Binding-site contacts:
Ligand atom C8 contacts residue LEU137 of chain 1.A at 3.7 Å (hydrophobic).
Ligand atom N2 contacts residue GLN111 of chain 1.A at 3.8 Å.
Ligand atom O7 contacts residue ASN138 of chain 1.A at 3.5 Å (h-bond).
Ligand atom O3 contacts residue GLN111 of chain 1.A at 3.7 Å.
Ligand atom C4 contacts residue ASN138 of chain 1.A at 4.2 Å.
Ligand atom N2 contacts residue ASN138 of chain 1.A at 3.3 Å (h-bond).
Ligand atom O5 contacts residue ASN138 of chain 1.A at 2.4 Å (h-bond).
Ligand atom C5 contacts residue ASN138 of chain 1.A at 3.4 Å.
Ligand atom C1 contacts residue ASN138 of chain 1.A at 1.4 Å.
Ligand atom C7 contacts residue GLN111 of chain 1.A at 3.2 Å.
Ligand atom C8 contacts residue PHE136 of chain 1.A at 4.1 Å (hydrophobic).
Ligand atom O7 contacts residue PHE136 of chain 1.A at 3.0 Å (h-bond).
Ligand atom C7 contacts residue LEU137 of chain 1.A at 4.4 Å (hydrophobic).
Ligand atom O7 contacts residue GLN111 of chain 1.A at 2.9 Å (h-bond).
Ligand atom C2 contacts residue GLN111 of chain 1.A at 4.4 Å.
Ligand atom C7 contacts residue PHE136 of chain 1.A at 3.8 Å (hydrophobic).
Ligand atom C8 contacts residue ASN138 of chain 1.A at 4.4 Å.
Ligand atom C8 contacts residue PHE153 of chain 1.A at 4.4 Å (hydrophobic).
Ligand atom C7 contacts residue ASN138 of chain 1.A at 3.4 Å.
Ligand atom O7 contacts residue PHE153 of chain 1.A at 4.2 Å.
Ligand atom C3 contacts residue ASN138 of chain 1.A at 3.8 Å.
Ligand atom C3 contacts residue GLN111 of chain 1.A at 3.9 Å.
Ligand atom C8 contacts residue GLN111 of chain 1.A at 3.9 Å.
Ligand atom C2 contacts residue ASN138 of chain 1.A at 2.8 Å.

This protein binds this small molecule.
Small molecule (SMILES): CC(=O)N[C@@H]1[C@@H](O)[C@H](O)[C@@H](CO)O[C@H]1O

Sequence of chain 1.A:
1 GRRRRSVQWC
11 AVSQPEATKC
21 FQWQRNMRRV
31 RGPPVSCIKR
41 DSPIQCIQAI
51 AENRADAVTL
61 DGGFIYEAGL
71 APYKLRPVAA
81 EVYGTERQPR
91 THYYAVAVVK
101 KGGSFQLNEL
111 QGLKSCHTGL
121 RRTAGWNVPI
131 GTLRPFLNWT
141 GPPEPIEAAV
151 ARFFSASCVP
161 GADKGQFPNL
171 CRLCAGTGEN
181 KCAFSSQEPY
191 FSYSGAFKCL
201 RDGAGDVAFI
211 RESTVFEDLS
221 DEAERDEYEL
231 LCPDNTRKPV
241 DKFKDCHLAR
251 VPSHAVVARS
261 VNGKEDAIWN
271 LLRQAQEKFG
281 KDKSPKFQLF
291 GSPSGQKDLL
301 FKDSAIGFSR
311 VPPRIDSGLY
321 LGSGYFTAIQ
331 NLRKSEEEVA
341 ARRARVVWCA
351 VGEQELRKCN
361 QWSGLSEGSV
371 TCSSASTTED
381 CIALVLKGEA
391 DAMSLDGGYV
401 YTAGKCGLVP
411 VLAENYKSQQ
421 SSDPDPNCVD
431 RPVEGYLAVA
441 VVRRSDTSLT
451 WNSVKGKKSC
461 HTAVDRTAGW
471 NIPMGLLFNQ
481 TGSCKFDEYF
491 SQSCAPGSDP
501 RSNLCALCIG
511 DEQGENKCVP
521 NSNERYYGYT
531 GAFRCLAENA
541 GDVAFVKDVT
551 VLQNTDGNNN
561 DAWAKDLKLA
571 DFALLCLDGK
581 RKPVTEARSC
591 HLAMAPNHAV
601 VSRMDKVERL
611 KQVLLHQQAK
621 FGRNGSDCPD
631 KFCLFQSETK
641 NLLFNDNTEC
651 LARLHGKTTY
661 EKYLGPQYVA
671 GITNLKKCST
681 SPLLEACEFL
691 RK